Sequence of chain 1.J:
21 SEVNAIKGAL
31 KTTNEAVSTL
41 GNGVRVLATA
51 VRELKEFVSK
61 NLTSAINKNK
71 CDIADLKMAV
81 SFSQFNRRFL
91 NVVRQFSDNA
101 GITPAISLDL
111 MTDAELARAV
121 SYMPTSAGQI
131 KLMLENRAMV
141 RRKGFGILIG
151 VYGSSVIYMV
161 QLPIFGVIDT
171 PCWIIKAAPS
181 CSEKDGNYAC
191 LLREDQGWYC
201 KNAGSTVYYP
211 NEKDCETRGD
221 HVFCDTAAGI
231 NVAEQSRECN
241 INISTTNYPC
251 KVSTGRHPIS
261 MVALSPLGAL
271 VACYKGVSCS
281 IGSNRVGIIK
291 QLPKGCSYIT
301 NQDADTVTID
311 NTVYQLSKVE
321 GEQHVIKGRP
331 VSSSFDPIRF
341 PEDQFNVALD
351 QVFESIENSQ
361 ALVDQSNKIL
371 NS

Binding-site contacts:
Ligand atom N2 contacts residue ASN61 of chain 1.L at 3.1 Å (h-bond).
Ligand atom O5 contacts residue ASN61 of chain 1.L at 2.3 Å (h-bond).
Ligand atom C7 contacts residue ASN61 of chain 1.L at 3.1 Å.
Ligand atom C5 contacts residue ASN61 of chain 1.L at 3.6 Å.
Ligand atom C3 contacts residue ASN61 of chain 1.L at 3.8 Å.
Ligand atom C1 contacts residue ASN61 of chain 1.L at 1.4 Å.
Ligand atom C2 contacts residue ASN61 of chain 1.L at 2.5 Å.
Ligand atom C8 contacts residue ASN61 of chain 1.L at 4.5 Å.
Ligand atom C4 contacts residue ASN61 of chain 1.L at 4.2 Å.
Ligand atom C8 contacts residue PRO341 of chain 1.J at 4.0 Å (hydrophobic).
Ligand atom O7 contacts residue PHE57 of chain 1.L at 4.1 Å.
Ligand atom O6 contacts residue ASN61 of chain 1.L at 4.4 Å.
Ligand atom O7 contacts residue ILE338 of chain 1.J at 3.6 Å.
Ligand atom O7 contacts residue ASN61 of chain 1.L at 2.6 Å (h-bond).

A small-molecule ligand and the protein it binds are described below.
Small molecule (SMILES): CC(=O)N[C@@H]1[C@@H](O)[C@H](O)[C@@H](CO)O[C@H]1O

Sequence of chain 1.L:
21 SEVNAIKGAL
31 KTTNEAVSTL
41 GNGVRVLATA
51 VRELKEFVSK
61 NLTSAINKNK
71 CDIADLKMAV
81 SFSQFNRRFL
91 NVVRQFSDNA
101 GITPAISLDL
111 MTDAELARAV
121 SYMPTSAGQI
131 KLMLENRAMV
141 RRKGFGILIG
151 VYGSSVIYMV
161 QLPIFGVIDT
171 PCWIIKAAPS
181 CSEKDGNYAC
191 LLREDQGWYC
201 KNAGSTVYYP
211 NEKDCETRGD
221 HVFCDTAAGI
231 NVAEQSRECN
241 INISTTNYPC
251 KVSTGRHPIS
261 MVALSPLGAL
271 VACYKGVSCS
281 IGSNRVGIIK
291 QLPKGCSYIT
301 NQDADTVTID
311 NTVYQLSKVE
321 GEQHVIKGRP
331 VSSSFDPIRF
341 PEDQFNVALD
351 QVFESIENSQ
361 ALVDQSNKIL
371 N